Sequence of chain 2.A:
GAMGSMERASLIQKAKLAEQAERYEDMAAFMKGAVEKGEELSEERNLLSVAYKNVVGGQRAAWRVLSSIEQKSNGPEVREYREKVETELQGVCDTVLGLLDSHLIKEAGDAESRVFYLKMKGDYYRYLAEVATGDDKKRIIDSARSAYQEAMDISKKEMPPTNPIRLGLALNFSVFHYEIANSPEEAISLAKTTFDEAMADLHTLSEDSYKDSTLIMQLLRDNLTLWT

A small-molecule ligand and the protein it binds are described below.
Small molecule (SMILES): C[C@H](N)C(=O)N1CCC[C@H]1C(=O)N[C@@H](CO)C(=O)N[C@@H](COP(=O)(O)O)C(=O)N[C@@H](CC1=c2ccccc2=NC1)C(=O)N[C@@H](CCCN=C(N)N)C(=O)N[C@@H](CCC(N)=O)C(=O)N[C@@H](CCC(=O)O)C(=O)N[C@@H](C)C=O

Binding-site contacts:
Ligand atom CG contacts residue GLU187 of chain 2.A at 3.6 Å.
Ligand atom CB contacts residue ASN180 of chain 2.A at 3.4 Å.
Ligand atom O contacts residue LEU179 of chain 2.A at 3.5 Å.
Ligand atom NH1 contacts residue LEU227 of chain 2.A at 3.6 Å.
Ligand atom NE1 contacts residue ILE224 of chain 2.A at 3.8 Å.
Ligand atom N contacts residue GLU187 of chain 2.A at 3.8 Å.
Ligand atom O3P contacts residue TYR135 of chain 2.A at 2.6 Å (h-bond).
Ligand atom CD2 contacts residue TLK1 of chain 2.C at 3.6 Å.
Ligand atom CA contacts residue ASN180 of chain 2.A at 3.7 Å.
Ligand atom C contacts residue ASN231 of chain 2.A at 3.7 Å.
Ligand atom CE2 contacts residue TLK1 of chain 2.C at 3.6 Å.
Ligand atom CZ3 contacts residue TLK1 of chain 2.C at 3.6 Å.
Ligand atom O contacts residue VAL183 of chain 2.A at 3.5 Å.
Ligand atom N contacts residue LEU179 of chain 2.A at 3.5 Å.
Ligand atom CA contacts residue ASN231 of chain 2.A at 3.6 Å.
Ligand atom N contacts residue ASN180 of chain 2.A at 2.7 Å (h-bond).
Ligand atom O contacts residue ASN231 of chain 2.A at 2.9 Å (h-bond).
Ligand atom O1P contacts residue ARG134 of chain 2.A at 2.8 Å (salt-bridge).
Ligand atom NE1 contacts residue TLK1 of chain 2.C at 3.6 Å.
Ligand atom CB contacts residue ASN231 of chain 2.A at 3.6 Å.
Ligand atom O2P contacts residue ARG61 of chain 2.A at 2.8 Å (salt-bridge).
Ligand atom O1P contacts residue ARG61 of chain 2.A at 2.9 Å (salt-bridge).
Ligand atom C contacts residue ASN180 of chain 2.A at 3.5 Å.
Ligand atom CB contacts residue ASN231 of chain 2.A at 3.7 Å.
Ligand atom CA contacts residue LEU179 of chain 2.A at 3.6 Å (hydrophobic).
Ligand atom P contacts residue ARG61 of chain 2.A at 3.7 Å.
Ligand atom C contacts residue LEU179 of chain 2.A at 3.7 Å (hydrophobic).
Ligand atom P contacts residue TYR135 of chain 2.A at 3.8 Å.
Ligand atom CB contacts residue ASN180 of chain 2.A at 3.7 Å.
Ligand atom CZ contacts residue LEU227 of chain 2.A at 3.8 Å (hydrophobic).
Ligand atom OE1 contacts residue VAL51 of chain 2.A at 3.3 Å.
Ligand atom CA contacts residue ASN231 of chain 2.A at 3.7 Å.
Ligand atom CB contacts residue TRP235 of chain 2.A at 3.6 Å (hydrophobic).
Ligand atom CH2 contacts residue TLK1 of chain 2.C at 3.3 Å.
Ligand atom CE3 contacts residue TLK1 of chain 2.C at 3.7 Å.
Ligand atom CZ2 contacts residue TLK1 of chain 2.C at 3.2 Å.
Ligand atom N contacts residue ASN231 of chain 2.A at 2.8 Å (h-bond).
Ligand atom CD contacts residue GLU187 of chain 2.A at 3.3 Å.
Ligand atom CA contacts residue ASN180 of chain 2.A at 3.4 Å.
Ligand atom O3P contacts residue ARG134 of chain 2.A at 2.8 Å (salt-bridge).